A small-molecule ligand and the protein it binds are described below.
Small molecule (SMILES): CSCC[C@H](N)C(=O)N[C@H](C=O)CCCN=C(N)N.C[C@H](N)C(=O)N[C@@H](C)C(=O)N[C@@H](CC(=O)O)C(N)=O

Binding-site contacts:
Ligand atom CB contacts residue TYR261 of chain 1.C at 3.8 Å (hydrophobic).
Ligand atom CZ contacts residue GLU29 of chain 1.D at 3.6 Å.
Ligand atom O contacts residue ARG325 of chain 1.C at 2.6 Å (salt-bridge).
Ligand atom N contacts residue GLU29 of chain 1.D at 3.6 Å (salt-bridge).
Ligand atom CE contacts residue ARG325 of chain 1.C at 3.4 Å.
Ligand atom CA contacts residue GLU29 of chain 1.D at 3.4 Å.
Ligand atom CG contacts residue PHE289 of chain 1.C at 3.6 Å (hydrophobic).
Ligand atom CG contacts residue TYR242 of chain 1.C at 3.8 Å (hydrophobic).
Ligand atom C contacts residue ARG325 of chain 1.C at 3.7 Å.
Ligand atom CA contacts residue VAL267 of chain 1.C at 3.7 Å (hydrophobic).
Ligand atom C contacts residue LEU22 of chain 1.D at 3.7 Å (hydrophobic).
Ligand atom C contacts residue TYR242 of chain 1.C at 3.8 Å (hydrophobic).
Ligand atom CB contacts residue GLU29 of chain 1.D at 3.5 Å.
Ligand atom O contacts residue GLY241 of chain 1.C at 3.3 Å.
Ligand atom OD1 contacts residue TYR242 of chain 1.C at 3.6 Å (h-bond).
Ligand atom CE contacts residue GLY327 of chain 1.C at 3.5 Å.
Ligand atom N contacts residue TYR242 of chain 1.C at 2.6 Å (h-bond).
Ligand atom N contacts residue GLU29 of chain 1.D at 3.0 Å (salt-bridge).
Ligand atom C contacts residue ASP217 of chain 1.C at 3.6 Å.
Ligand atom CA contacts residue TYR242 of chain 1.C at 3.3 Å (hydrophobic).
Ligand atom N1 contacts residue TYR242 of chain 1.C at 3.7 Å.
Ligand atom C contacts residue GLU29 of chain 1.D at 3.5 Å.
Ligand atom NE contacts residue GLU29 of chain 1.D at 3.0 Å (salt-bridge).
Ligand atom SD contacts residue GLY327 of chain 1.C at 3.6 Å.
Ligand atom OD2 contacts residue PHE289 of chain 1.C at 3.5 Å.
Ligand atom O contacts residue TYR242 of chain 1.C at 3.2 Å (h-bond).
Ligand atom CB contacts residue TYR242 of chain 1.C at 3.2 Å (hydrophobic).
Ligand atom CD contacts residue TYR17 of chain 1.D at 3.5 Å (hydrophobic).
Ligand atom N contacts residue ARG325 of chain 1.C at 3.7 Å.
Ligand atom NH2 contacts residue GLU29 of chain 1.D at 3.4 Å (salt-bridge).
Ligand atom OD1 contacts residue PHE289 of chain 1.C at 3.4 Å.
Ligand atom O contacts residue ASP217 of chain 1.C at 3.8 Å.
Ligand atom O contacts residue GLN338 of chain 1.C at 3.3 Å (h-bond).
Ligand atom C contacts residue TYR242 of chain 1.C at 3.7 Å (hydrophobic).
Ligand atom CA contacts residue ASP217 of chain 1.C at 3.6 Å.
Ligand atom O contacts residue VAL267 of chain 1.C at 3.6 Å.
Ligand atom CB contacts residue GLN338 of chain 1.C at 3.6 Å.
Ligand atom CB contacts residue LEU22 of chain 1.D at 3.7 Å (hydrophobic).
Ligand atom CE contacts residue GLN338 of chain 1.C at 3.3 Å.
Ligand atom N1 contacts residue ASP217 of chain 1.C at 3.1 Å (salt-bridge).

Sequence of chain 1.D:
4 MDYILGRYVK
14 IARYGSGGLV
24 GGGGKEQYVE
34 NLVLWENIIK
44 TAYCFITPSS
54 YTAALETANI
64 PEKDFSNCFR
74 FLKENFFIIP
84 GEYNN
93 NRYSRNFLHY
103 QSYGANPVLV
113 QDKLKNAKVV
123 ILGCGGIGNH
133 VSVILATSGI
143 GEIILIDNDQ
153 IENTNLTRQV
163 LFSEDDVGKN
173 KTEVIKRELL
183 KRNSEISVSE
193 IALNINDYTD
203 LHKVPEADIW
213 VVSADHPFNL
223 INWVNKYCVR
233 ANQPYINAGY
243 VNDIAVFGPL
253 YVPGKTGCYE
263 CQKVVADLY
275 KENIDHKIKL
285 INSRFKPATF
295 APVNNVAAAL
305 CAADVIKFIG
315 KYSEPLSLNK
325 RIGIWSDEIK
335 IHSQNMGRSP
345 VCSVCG

Sequence of chain 1.C:
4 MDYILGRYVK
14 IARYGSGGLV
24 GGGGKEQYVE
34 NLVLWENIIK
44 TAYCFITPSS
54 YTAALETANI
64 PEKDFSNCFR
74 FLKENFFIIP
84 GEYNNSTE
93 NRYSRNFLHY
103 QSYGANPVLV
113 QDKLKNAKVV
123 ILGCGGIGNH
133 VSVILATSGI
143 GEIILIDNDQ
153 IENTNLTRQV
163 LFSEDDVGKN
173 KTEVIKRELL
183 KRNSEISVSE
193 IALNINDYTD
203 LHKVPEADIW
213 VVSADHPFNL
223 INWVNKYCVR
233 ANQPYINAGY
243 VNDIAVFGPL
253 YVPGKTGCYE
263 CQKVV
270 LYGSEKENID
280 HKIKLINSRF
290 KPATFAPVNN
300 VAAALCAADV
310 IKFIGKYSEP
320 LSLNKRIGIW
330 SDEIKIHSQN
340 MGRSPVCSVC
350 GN